Binding-site contacts:
Ligand atom C8 contacts residue ILE56 of chain 2.B at 4.4 Å (hydrophobic).
Ligand atom C1 contacts residue ASN32 of chain 2.A at 1.4 Å.
Ligand atom C8 contacts residue ASN32 of chain 2.A at 4.4 Å.
Ligand atom N2 contacts residue ASN32 of chain 2.A at 2.9 Å (h-bond).
Ligand atom C6 contacts residue LEU52 of chain 2.B at 3.8 Å (hydrophobic).
Ligand atom O6 contacts residue LEU52 of chain 2.B at 3.4 Å.
Ligand atom C6 contacts residue THR312 of chain 2.A at 4.1 Å.
Ligand atom O5 contacts residue ASN32 of chain 2.A at 2.3 Å (h-bond).
Ligand atom C4 contacts residue ASN32 of chain 2.A at 4.2 Å.
Ligand atom O4 contacts residue ASP285 of chain 2.A at 3.8 Å.
Ligand atom C5 contacts residue THR312 of chain 2.A at 4.2 Å.
Ligand atom C7 contacts residue ASN32 of chain 2.A at 3.4 Å.
Ligand atom C5 contacts residue ASP285 of chain 2.A at 4.5 Å.
Ligand atom C1 contacts residue THR312 of chain 2.A at 3.7 Å.
Ligand atom C6 contacts residue ILE56 of chain 2.B at 4.2 Å (hydrophobic).
Ligand atom C6 contacts residue ASP285 of chain 2.A at 3.9 Å.
Ligand atom C8 contacts residue THR34 of chain 2.A at 3.8 Å.
Ligand atom O3 contacts residue ASP285 of chain 2.A at 4.0 Å.
Ligand atom C5 contacts residue ASN32 of chain 2.A at 3.6 Å.
Ligand atom C2 contacts residue ASN32 of chain 2.A at 2.5 Å.
Ligand atom C7 contacts residue THR34 of chain 2.A at 4.3 Å.
Ligand atom O4 contacts residue ILE56 of chain 2.B at 3.6 Å.
Ligand atom C3 contacts residue ASN32 of chain 2.A at 3.8 Å.
Ligand atom O7 contacts residue ASN32 of chain 2.A at 3.5 Å (h-bond).
Ligand atom O6 contacts residue THR312 of chain 2.A at 4.2 Å.
Ligand atom C4 contacts residue ASP285 of chain 2.A at 3.8 Å.
Ligand atom O7 contacts residue THR34 of chain 2.A at 4.1 Å.
Ligand atom O5 contacts residue THR312 of chain 2.A at 3.1 Å (h-bond).

Sequence of chain 2.B:
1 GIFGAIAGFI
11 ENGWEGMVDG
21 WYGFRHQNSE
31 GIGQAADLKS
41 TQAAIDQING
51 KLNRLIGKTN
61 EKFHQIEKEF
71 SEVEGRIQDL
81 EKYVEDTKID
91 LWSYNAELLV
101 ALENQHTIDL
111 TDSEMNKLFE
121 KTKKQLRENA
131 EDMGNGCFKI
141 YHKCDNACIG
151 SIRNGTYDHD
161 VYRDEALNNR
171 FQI

Sequence of chain 2.A:
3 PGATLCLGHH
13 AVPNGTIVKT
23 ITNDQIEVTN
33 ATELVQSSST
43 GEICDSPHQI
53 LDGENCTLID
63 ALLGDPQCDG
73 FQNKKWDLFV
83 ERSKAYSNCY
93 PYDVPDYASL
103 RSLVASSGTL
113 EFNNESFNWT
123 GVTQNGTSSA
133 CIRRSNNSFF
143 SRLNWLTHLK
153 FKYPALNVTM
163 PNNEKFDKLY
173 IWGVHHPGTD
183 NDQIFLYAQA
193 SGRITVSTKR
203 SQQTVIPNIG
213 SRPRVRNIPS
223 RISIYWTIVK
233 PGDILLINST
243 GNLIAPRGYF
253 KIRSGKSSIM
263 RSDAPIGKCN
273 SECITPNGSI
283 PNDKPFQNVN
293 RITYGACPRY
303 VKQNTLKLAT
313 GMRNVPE

The protein below binds the small molecule below.
Small molecule (SMILES): CC(=O)N[C@H]1[C@H](O[C@H]2[C@H](O)[C@@H](NC(C)=O)CO[C@@H]2CO)O[C@H](CO)[C@@H](O[C@@H]2O[C@H](CO[C@H]3O[C@H](CO)[C@@H](O)[C@H](O)[C@@H]3O)[C@@H](O)[C@H](O[C@H]3O[C@H](CO)[C@@H](O)[C@H](O)[C@@H]3O)[C@@H]2O)[C@@H]1O